This small molecule binds to this protein.
Small molecule (SMILES): CC(=O)N[C@H]1[C@H]([C@H](O)[C@H](O)CO)O[C@@](O)(C(=O)O)C[C@@H]1O

Binding-site contacts:
Ligand atom O9 contacts residue LYS339 of chain 1.A at 2.9 Å (salt-bridge).
Ligand atom O9 contacts residue PHE76 of chain 1.A at 3.6 Å.
Ligand atom O9 contacts residue TRP430 of chain 1.A at 4.3 Å.
Ligand atom C9 contacts residue ASP340 of chain 1.A at 4.4 Å.
Ligand atom O7 contacts residue ASP340 of chain 1.A at 2.9 Å (salt-bridge).
Ligand atom C5 contacts residue ASP340 of chain 1.A at 4.3 Å.
Ligand atom O8 contacts residue PRO429 of chain 1.A at 3.3 Å (h-bond).
Ligand atom C10 contacts residue ASP340 of chain 1.A at 3.3 Å.
Ligand atom C9 contacts residue PRO429 of chain 1.A at 3.2 Å (hydrophobic).
Ligand atom O9 contacts residue PRO429 of chain 1.A at 3.4 Å (h-bond).
Ligand atom O7 contacts residue LYS339 of chain 1.A at 3.7 Å.
Ligand atom C8 contacts residue PRO429 of chain 1.A at 3.8 Å (hydrophobic).
Ligand atom N5 contacts residue ASP340 of chain 1.A at 3.5 Å (salt-bridge).
Ligand atom C9 contacts residue LYS339 of chain 1.A at 3.6 Å.
Ligand atom O9 contacts residue PRO431 of chain 1.A at 3.9 Å.
Ligand atom C7 contacts residue ASP340 of chain 1.A at 3.3 Å.
Ligand atom C6 contacts residue ASP340 of chain 1.A at 4.2 Å.
Ligand atom O10 contacts residue ASP340 of chain 1.A at 3.9 Å.
Ligand atom C7 contacts residue LYS339 of chain 1.A at 4.0 Å.
Ligand atom C8 contacts residue ASP340 of chain 1.A at 4.5 Å.
Ligand atom C9 contacts residue TRP430 of chain 1.A at 4.0 Å (hydrophobic).
Ligand atom O10 contacts residue LYS339 of chain 1.A at 4.4 Å.
Ligand atom C9 contacts residue PRO431 of chain 1.A at 3.6 Å (hydrophobic).
Ligand atom C11 contacts residue ASP340 of chain 1.A at 3.4 Å.
Ligand atom O9 contacts residue ASP340 of chain 1.A at 3.8 Å.

Sequence of chain 1.A:
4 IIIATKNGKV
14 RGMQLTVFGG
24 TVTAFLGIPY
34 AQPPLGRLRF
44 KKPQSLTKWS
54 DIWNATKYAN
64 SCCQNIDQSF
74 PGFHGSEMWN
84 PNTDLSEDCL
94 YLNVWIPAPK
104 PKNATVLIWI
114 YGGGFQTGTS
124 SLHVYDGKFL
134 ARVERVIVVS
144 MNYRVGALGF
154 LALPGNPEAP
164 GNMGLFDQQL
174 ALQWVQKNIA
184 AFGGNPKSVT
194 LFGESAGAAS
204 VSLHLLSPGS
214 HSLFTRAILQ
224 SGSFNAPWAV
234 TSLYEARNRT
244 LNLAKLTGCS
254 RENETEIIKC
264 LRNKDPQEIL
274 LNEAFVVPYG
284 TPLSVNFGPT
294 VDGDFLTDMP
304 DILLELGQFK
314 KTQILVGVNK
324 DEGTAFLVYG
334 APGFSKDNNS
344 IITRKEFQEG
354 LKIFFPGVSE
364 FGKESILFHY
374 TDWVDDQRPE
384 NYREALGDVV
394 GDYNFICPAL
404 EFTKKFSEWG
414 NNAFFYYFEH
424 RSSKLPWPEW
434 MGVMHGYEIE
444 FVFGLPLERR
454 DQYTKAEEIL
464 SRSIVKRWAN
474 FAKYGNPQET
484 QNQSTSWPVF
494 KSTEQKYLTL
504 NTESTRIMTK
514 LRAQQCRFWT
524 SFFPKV